Binding-site contacts:
Ligand atom O7 contacts residue ASN231 of chain 1.C at 3.1 Å (h-bond).
Ligand atom C8 contacts residue ASN231 of chain 1.C at 4.5 Å.
Ligand atom O6 contacts residue NAG1 of chain 1.M at 3.8 Å.
Ligand atom N2 contacts residue ASN231 of chain 1.C at 3.0 Å (h-bond).
Ligand atom C4 contacts residue ASN231 of chain 1.C at 4.4 Å.
Ligand atom C2 contacts residue ASN231 of chain 1.C at 2.6 Å.
Ligand atom C3 contacts residue ASN231 of chain 1.C at 3.9 Å.
Ligand atom C3 contacts residue THR233 of chain 1.C at 4.2 Å.
Ligand atom O7 contacts residue HIS348 of chain 1.C at 3.6 Å.
Ligand atom O5 contacts residue THR233 of chain 1.C at 4.4 Å.
Ligand atom C2 contacts residue THR233 of chain 1.C at 4.3 Å.
Ligand atom C8 contacts residue SER271 of chain 1.C at 3.6 Å.
Ligand atom C7 contacts residue ASN231 of chain 1.C at 3.3 Å.
Ligand atom C8 contacts residue ILE274 of chain 1.C at 4.1 Å (hydrophobic).
Ligand atom C5 contacts residue THR233 of chain 1.C at 4.4 Å.
Ligand atom O6 contacts residue PRO235 of chain 1.C at 4.0 Å.
Ligand atom C1 contacts residue THR233 of chain 1.C at 3.6 Å.
Ligand atom C6 contacts residue NAG1 of chain 1.M at 4.0 Å.
Ligand atom O5 contacts residue ASN231 of chain 1.C at 2.4 Å (h-bond).
Ligand atom N2 contacts residue THR233 of chain 1.C at 4.2 Å.
Ligand atom C5 contacts residue ASN231 of chain 1.C at 3.8 Å.
Ligand atom C1 contacts residue ASN231 of chain 1.C at 1.5 Å.
Ligand atom O6 contacts residue GLY234 of chain 1.C at 3.7 Å.

This small molecule binds to this protein.
Small molecule (SMILES): CC(=O)N[C@H]1[C@H](O[C@H]2[C@H](O)[C@@H](NC(C)=O)CO[C@@H]2CO)O[C@H](CO)[C@@H](O)[C@@H]1O

Sequence of chain 1.C:
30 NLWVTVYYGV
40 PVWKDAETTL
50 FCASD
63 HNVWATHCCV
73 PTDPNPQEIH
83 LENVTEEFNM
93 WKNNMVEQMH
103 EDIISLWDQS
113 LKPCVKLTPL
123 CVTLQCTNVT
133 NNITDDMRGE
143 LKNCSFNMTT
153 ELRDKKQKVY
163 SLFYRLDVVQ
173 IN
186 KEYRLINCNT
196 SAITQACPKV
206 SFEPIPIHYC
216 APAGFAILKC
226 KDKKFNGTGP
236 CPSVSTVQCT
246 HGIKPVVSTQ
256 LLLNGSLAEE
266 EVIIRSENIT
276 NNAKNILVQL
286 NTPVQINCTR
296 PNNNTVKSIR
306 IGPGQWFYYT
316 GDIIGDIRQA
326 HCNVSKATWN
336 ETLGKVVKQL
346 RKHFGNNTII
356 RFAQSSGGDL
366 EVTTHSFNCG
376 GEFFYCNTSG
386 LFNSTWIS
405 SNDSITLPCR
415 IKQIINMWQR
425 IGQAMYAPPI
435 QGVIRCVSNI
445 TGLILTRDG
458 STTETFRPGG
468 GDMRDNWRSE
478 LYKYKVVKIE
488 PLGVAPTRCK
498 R